The protein below binds the small molecule below.
Small molecule (SMILES): Nc1ncccn1

Sequence of chain 1.B:
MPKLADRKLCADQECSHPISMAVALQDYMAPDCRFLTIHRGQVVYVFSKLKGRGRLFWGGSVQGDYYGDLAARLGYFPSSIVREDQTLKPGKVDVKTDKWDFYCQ

Binding-site contacts:
Ligand atom N1 contacts residue ASP104 of chain 1.B at 3.5 Å (salt-bridge).
Ligand atom C1 contacts residue ASP104 of chain 1.B at 3.2 Å.
Ligand atom N2 contacts residue TYR106 of chain 1.B at 3.0 Å (h-bond).
Ligand atom C4 contacts residue TYR79 of chain 1.B at 3.2 Å (hydrophobic).
Ligand atom C3 contacts residue ASP104 of chain 1.B at 4.0 Å.
Ligand atom C5 contacts residue GLY78 of chain 1.B at 4.4 Å.
Ligand atom N7 contacts residue ASP104 of chain 1.B at 3.5 Å (salt-bridge).
Ligand atom C5 contacts residue TYR79 of chain 1.B at 3.4 Å (hydrophobic).
Ligand atom N2 contacts residue PHE105 of chain 1.B at 4.2 Å.
Ligand atom N7 contacts residue GLN108 of chain 1.B at 4.2 Å.
Ligand atom C3 contacts residue LEU77 of chain 1.B at 3.8 Å (hydrophobic).
Ligand atom C5 contacts residue ASP104 of chain 1.B at 4.3 Å.
Ligand atom C1 contacts residue LEU77 of chain 1.B at 4.1 Å (hydrophobic).
Ligand atom N2 contacts residue GLN108 of chain 1.B at 3.6 Å.
Ligand atom N7 contacts residue LEU77 of chain 1.B at 4.0 Å.
Ligand atom C4 contacts residue GLY78 of chain 1.B at 3.6 Å.
Ligand atom C1 contacts residue TRP103 of chain 1.B at 4.1 Å (hydrophobic).
Ligand atom N7 contacts residue TRP103 of chain 1.B at 4.2 Å.
Ligand atom C4 contacts residue LEU77 of chain 1.B at 3.8 Å (hydrophobic).
Ligand atom N2 contacts residue ASP104 of chain 1.B at 3.4 Å (salt-bridge).
Ligand atom N7 contacts residue TYR79 of chain 1.B at 4.0 Å.
Ligand atom C3 contacts residue TYR79 of chain 1.B at 3.6 Å (hydrophobic).
Ligand atom N1 contacts residue GLY78 of chain 1.B at 4.0 Å.
Ligand atom N1 contacts residue LEU77 of chain 1.B at 3.6 Å.
Ligand atom C5 contacts residue GLY62 of chain 1.B at 4.4 Å.
Ligand atom C1 contacts residue GLN108 of chain 1.B at 4.1 Å.
Ligand atom C1 contacts residue TYR79 of chain 1.B at 4.2 Å (hydrophobic).
Ligand atom N2 contacts residue TRP103 of chain 1.B at 3.1 Å (h-bond).
Ligand atom N1 contacts residue TYR79 of chain 1.B at 3.5 Å.
Ligand atom C5 contacts residue LEU77 of chain 1.B at 3.7 Å (hydrophobic).
Ligand atom C4 contacts residue ASP104 of chain 1.B at 4.1 Å.
Ligand atom C1 contacts residue TYR106 of chain 1.B at 4.4 Å (hydrophobic).